Sequence of chain 1.M:
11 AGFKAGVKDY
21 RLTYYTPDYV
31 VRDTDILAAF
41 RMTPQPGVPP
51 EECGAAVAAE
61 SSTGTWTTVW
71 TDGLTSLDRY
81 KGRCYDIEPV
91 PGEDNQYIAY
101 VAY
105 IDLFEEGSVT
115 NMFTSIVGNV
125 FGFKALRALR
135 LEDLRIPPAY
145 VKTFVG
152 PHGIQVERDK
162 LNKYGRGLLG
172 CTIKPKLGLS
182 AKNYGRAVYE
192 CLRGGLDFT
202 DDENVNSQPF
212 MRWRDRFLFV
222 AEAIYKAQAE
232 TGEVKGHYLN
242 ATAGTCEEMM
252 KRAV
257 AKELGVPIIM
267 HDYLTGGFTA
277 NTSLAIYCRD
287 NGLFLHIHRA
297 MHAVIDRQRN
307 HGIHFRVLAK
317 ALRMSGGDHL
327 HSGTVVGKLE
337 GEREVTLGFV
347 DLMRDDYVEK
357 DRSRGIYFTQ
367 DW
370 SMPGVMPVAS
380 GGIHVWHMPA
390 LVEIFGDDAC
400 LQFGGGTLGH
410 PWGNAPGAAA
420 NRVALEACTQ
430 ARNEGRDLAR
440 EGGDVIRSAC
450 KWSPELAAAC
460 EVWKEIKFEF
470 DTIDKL

This small molecule binds to this protein.
Small molecule (SMILES): O=C(O)[C@@](O)(COP(=O)(O)O)[C@H](O)[C@H](O)COP(=O)(O)O

Sequence of chain 1.I:
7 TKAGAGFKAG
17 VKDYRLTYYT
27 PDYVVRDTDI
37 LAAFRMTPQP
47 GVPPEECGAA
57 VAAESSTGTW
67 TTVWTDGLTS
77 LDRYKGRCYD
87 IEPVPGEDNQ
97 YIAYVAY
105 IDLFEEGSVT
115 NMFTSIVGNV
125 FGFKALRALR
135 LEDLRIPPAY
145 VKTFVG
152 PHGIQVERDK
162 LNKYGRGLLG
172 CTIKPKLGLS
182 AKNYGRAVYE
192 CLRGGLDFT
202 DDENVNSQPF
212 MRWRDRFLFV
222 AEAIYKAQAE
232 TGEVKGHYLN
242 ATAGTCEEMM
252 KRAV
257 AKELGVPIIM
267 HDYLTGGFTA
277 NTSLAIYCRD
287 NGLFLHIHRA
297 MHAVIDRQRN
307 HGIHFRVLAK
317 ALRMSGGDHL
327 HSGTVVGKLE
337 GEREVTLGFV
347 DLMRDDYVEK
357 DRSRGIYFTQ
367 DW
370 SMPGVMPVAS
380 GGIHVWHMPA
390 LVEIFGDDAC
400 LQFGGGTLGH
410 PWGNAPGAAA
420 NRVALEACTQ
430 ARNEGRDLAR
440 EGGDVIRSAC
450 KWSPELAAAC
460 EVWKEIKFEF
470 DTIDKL

Binding-site contacts:
Ligand atom O4 contacts residue GLY380 of chain 1.I at 3.3 Å.
Ligand atom O5 contacts residue LEU335 of chain 1.I at 3.4 Å.
Ligand atom O6P contacts residue ARG295 of chain 1.I at 2.9 Å (salt-bridge).
Ligand atom O2 contacts residue THR173 of chain 1.I at 3.0 Å (h-bond).
Ligand atom O2 contacts residue MG1 of chain 1.FB at 2.2 Å.
Ligand atom O6 contacts residue GLU60 of chain 1.M at 3.2 Å (salt-bridge).
Ligand atom O1P contacts residue GLY404 of chain 1.I at 2.8 Å (h-bond).
Ligand atom O3 contacts residue GLU204 of chain 1.I at 2.9 Å (salt-bridge).
Ligand atom O2P contacts residue TRP66 of chain 1.M at 3.2 Å.
Ligand atom O7 contacts residue ASP203 of chain 1.I at 3.1 Å (salt-bridge).
Ligand atom O1 contacts residue LYS175 of chain 1.I at 3.2 Å (salt-bridge).
Ligand atom O7 contacts residue ASN123 of chain 1.M at 2.9 Å (h-bond).
Ligand atom O3 contacts residue KCX201 of chain 1.I at 2.7 Å (h-bond).
Ligand atom O2P contacts residue LYS334 of chain 1.I at 2.9 Å (salt-bridge).
Ligand atom O7 contacts residue GLU204 of chain 1.I at 3.1 Å (salt-bridge).
Ligand atom O2 contacts residue KCX201 of chain 1.I at 3.1 Å (h-bond).
Ligand atom O7 contacts residue MG1 of chain 1.FB at 2.1 Å.
Ligand atom O2P contacts residue GLY380 of chain 1.I at 3.4 Å.
Ligand atom O3P contacts residue GLY403 of chain 1.I at 2.8 Å (h-bond).
Ligand atom O1P contacts residue LYS175 of chain 1.I at 3.4 Å.
Ligand atom O2 contacts residue ASP203 of chain 1.I at 3.3 Å (salt-bridge).
Ligand atom O3 contacts residue HIS294 of chain 1.I at 2.9 Å (h-bond).
Ligand atom O2 contacts residue LYS175 of chain 1.I at 3.0 Å (salt-bridge).
Ligand atom C2 contacts residue MG1 of chain 1.FB at 2.8 Å.
Ligand atom O6 contacts residue LYS334 of chain 1.I at 2.9 Å (salt-bridge).
Ligand atom O5P contacts residue HIS327 of chain 1.I at 2.8 Å (h-bond).
Ligand atom O5P contacts residue SER379 of chain 1.I at 3.4 Å (h-bond).
Ligand atom O4P contacts residue ARG295 of chain 1.I at 2.8 Å (salt-bridge).
Ligand atom O7 contacts residue LYS175 of chain 1.I at 3.4 Å (salt-bridge).
Ligand atom O4 contacts residue SER379 of chain 1.I at 2.9 Å (h-bond).
Ligand atom O1P contacts residue THR65 of chain 1.M at 2.5 Å (h-bond).
Ligand atom C3 contacts residue KCX201 of chain 1.I at 3.2 Å.
Ligand atom P1 contacts residue THR65 of chain 1.M at 3.4 Å.
Ligand atom O7 contacts residue LYS177 of chain 1.I at 2.6 Å (salt-bridge).
Ligand atom O2P contacts residue GLY381 of chain 1.I at 2.8 Å (h-bond).
Ligand atom O2P contacts residue THR65 of chain 1.M at 3.5 Å (h-bond).
Ligand atom C contacts residue MG1 of chain 1.FB at 2.9 Å.
Ligand atom O3 contacts residue MG1 of chain 1.FB at 2.2 Å.
Ligand atom C contacts residue LYS175 of chain 1.I at 3.4 Å.
Ligand atom C3 contacts residue MG1 of chain 1.FB at 3.0 Å.